Binding-site contacts:
Ligand atom C6 contacts residue GLY430 of chain 1.L at 3.9 Å.
Ligand atom O5' contacts residue PRO422 of chain 1.L at 3.8 Å.
Ligand atom N3 contacts residue PRO201 of chain 1.L at 4.0 Å.
Ligand atom N7 contacts residue SER423 of chain 1.L at 4.0 Å.
Ligand atom C4 contacts residue PRO201 of chain 1.L at 3.9 Å (hydrophobic).
Ligand atom C1' contacts residue PRO201 of chain 1.L at 4.3 Å (hydrophobic).
Ligand atom O1P contacts residue HIS421 of chain 1.L at 4.1 Å.
Ligand atom N1 contacts residue PRO422 of chain 1.L at 3.6 Å.
Ligand atom C2 contacts residue GLY430 of chain 1.L at 3.6 Å.
Ligand atom C5 contacts residue PRO422 of chain 1.L at 4.0 Å (hydrophobic).
Ligand atom C6 contacts residue SER423 of chain 1.L at 4.2 Å.
Ligand atom O4' contacts residue HIS421 of chain 1.L at 4.2 Å.
Ligand atom N6 contacts residue PRO422 of chain 1.L at 3.2 Å (h-bond).
Ligand atom N6 contacts residue SER423 of chain 1.L at 3.5 Å.
Ligand atom P contacts residue PHE420 of chain 1.L at 4.2 Å.
Ligand atom C2 contacts residue PRO201 of chain 1.L at 4.2 Å (hydrophobic).
Ligand atom C2 contacts residue VAL200 of chain 1.L at 4.4 Å (hydrophobic).
Ligand atom C5' contacts residue HIS421 of chain 1.L at 3.7 Å.
Ligand atom C6 contacts residue PRO422 of chain 1.L at 3.4 Å (hydrophobic).
Ligand atom N9 contacts residue PRO422 of chain 1.L at 4.3 Å.
Ligand atom N1 contacts residue VAL200 of chain 1.L at 3.9 Å.
Ligand atom N1 contacts residue GLY430 of chain 1.L at 2.9 Å (h-bond).
Ligand atom C5 contacts residue PRO201 of chain 1.L at 4.0 Å (hydrophobic).
Ligand atom N7 contacts residue HIS421 of chain 1.L at 4.0 Å.
Ligand atom C6 contacts residue PRO201 of chain 1.L at 4.3 Å (hydrophobic).
Ligand atom N6 contacts residue PHE429 of chain 1.L at 4.1 Å.
Ligand atom N6 contacts residue GLY430 of chain 1.L at 3.0 Å (h-bond).
Ligand atom N9 contacts residue PRO201 of chain 1.L at 3.8 Å.
Ligand atom N7 contacts residue PRO201 of chain 1.L at 4.1 Å.
Ligand atom C3' contacts residue PRO422 of chain 1.L at 3.7 Å (hydrophobic).
Ligand atom N3 contacts residue PRO422 of chain 1.L at 4.4 Å.
Ligand atom O1P contacts residue HIS419 of chain 1.L at 4.3 Å.
Ligand atom C8 contacts residue HIS421 of chain 1.L at 3.8 Å.
Ligand atom O5' contacts residue PHE420 of chain 1.L at 4.2 Å.
Ligand atom C6 contacts residue VAL200 of chain 1.L at 4.2 Å (hydrophobic).
Ligand atom O5' contacts residue HIS421 of chain 1.L at 3.0 Å (h-bond).
Ligand atom P contacts residue HIS421 of chain 1.L at 3.6 Å.
Ligand atom C4 contacts residue PRO422 of chain 1.L at 4.2 Å (hydrophobic).
Ligand atom C8 contacts residue PRO201 of chain 1.L at 3.9 Å (hydrophobic).
Ligand atom N6 contacts residue PRO424 of chain 1.L at 4.1 Å.

A protein and the small-molecule ligand that binds it are described below.
Small molecule (SMILES): Nc1ncnc2c1ncn2[C@H]1C[C@H](O)[C@@H](COP(=O)(O)O)O1

Sequence of chain 1.L:
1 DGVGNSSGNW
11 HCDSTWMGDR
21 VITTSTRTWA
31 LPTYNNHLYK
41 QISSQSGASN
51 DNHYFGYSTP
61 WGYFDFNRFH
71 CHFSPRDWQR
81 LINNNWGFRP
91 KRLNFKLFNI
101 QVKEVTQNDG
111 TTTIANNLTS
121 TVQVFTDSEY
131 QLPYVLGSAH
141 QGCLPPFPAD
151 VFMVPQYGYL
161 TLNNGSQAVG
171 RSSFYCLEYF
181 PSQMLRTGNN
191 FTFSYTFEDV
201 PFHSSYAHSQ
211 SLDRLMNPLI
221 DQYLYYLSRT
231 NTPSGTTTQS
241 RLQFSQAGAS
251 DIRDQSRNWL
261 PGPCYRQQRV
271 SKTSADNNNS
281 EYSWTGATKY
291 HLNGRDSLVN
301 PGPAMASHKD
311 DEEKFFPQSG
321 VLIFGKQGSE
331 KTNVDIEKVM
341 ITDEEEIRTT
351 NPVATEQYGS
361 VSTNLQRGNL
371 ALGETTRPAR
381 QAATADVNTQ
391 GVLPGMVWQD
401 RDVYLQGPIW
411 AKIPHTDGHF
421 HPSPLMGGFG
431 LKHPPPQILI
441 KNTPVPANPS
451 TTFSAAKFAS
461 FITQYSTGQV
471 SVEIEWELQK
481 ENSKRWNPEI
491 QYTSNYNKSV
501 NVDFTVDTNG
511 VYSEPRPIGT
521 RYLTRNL